The small molecule below binds the protein below.
Small molecule (SMILES): CC(=O)N[C@H]1[C@H](O[C@H]2[C@H](O)[C@@H](NC(C)=O)CO[C@@H]2CO)O[C@H](CO)[C@@H](O[C@@H]2O[C@H](CO)[C@@H](O)[C@H](O)[C@@H]2O)[C@@H]1O

Sequence of chain 18.F:
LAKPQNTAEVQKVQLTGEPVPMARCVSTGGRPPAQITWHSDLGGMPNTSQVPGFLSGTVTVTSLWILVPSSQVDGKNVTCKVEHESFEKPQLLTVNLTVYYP

Binding-site contacts:
Ligand atom C7 contacts residue ASN77 of chain 18.F at 3.8 Å.
Ligand atom C1 contacts residue ASN96 of chain 18.F at 1.4 Å.
Ligand atom C8 contacts residue LYS76 of chain 18.F at 4.0 Å.
Ligand atom C3 contacts residue GLY75 of chain 18.F at 4.4 Å.
Ligand atom C5 contacts residue ASN96 of chain 18.F at 3.5 Å.
Ligand atom C8 contacts residue GLY75 of chain 18.F at 2.5 Å.
Ligand atom O5 contacts residue ASN96 of chain 18.F at 2.2 Å (h-bond).
Ligand atom C3 contacts residue ASN96 of chain 18.F at 3.8 Å.
Ligand atom N2 contacts residue ASN96 of chain 18.F at 3.1 Å (h-bond).
Ligand atom C8 contacts residue NAG1 of chain 18.K at 4.3 Å.
Ligand atom O7 contacts residue NAG1 of chain 18.K at 3.4 Å.
Ligand atom N2 contacts residue GLY75 of chain 18.F at 2.6 Å (h-bond).
Ligand atom C7 contacts residue GLY75 of chain 18.F at 2.9 Å.
Ligand atom O7 contacts residue GLY75 of chain 18.F at 4.0 Å.
Ligand atom C4 contacts residue ASN96 of chain 18.F at 4.2 Å.
Ligand atom O7 contacts residue ASN96 of chain 18.F at 3.4 Å (h-bond).
Ligand atom O7 contacts residue ASN77 of chain 18.F at 3.4 Å (h-bond).
Ligand atom C2 contacts residue ASN96 of chain 18.F at 2.6 Å.
Ligand atom C1 contacts residue GLY75 of chain 18.F at 3.9 Å.
Ligand atom C7 contacts residue NAG1 of chain 18.K at 4.3 Å.
Ligand atom C8 contacts residue ASN77 of chain 18.F at 3.7 Å.
Ligand atom C7 contacts residue ASN96 of chain 18.F at 3.5 Å.
Ligand atom C2 contacts residue GLY75 of chain 18.F at 3.8 Å.